Binding-site contacts:
Ligand atom O2 contacts residue ASP91 of chain 53.C at 2.5 Å (salt-bridge).
Ligand atom C1 contacts residue ASN283 of chain 53.A at 3.4 Å.
Ligand atom C1 contacts residue ARG104 of chain 53.C at 3.8 Å.
Ligand atom C5 contacts residue ASN275 of chain 53.A at 3.5 Å.
Ligand atom C6 contacts residue ALA273 of chain 53.A at 3.8 Å (hydrophobic).
Ligand atom C11 contacts residue GLY234 of chain 53.C at 3.8 Å.
Ligand atom C5 contacts residue ASN283 of chain 53.A at 3.8 Å.
Ligand atom C11 contacts residue ILE233 of chain 53.C at 3.6 Å (hydrophobic).
Ligand atom O2 contacts residue PRO274 of chain 53.A at 3.4 Å.
Ligand atom C4 contacts residue PRO231 of chain 53.C at 3.6 Å (hydrophobic).
Ligand atom O7 contacts residue PRO274 of chain 53.A at 3.6 Å.
Ligand atom C4 contacts residue ASN275 of chain 53.A at 3.7 Å.
Ligand atom O2 contacts residue GLY282 of chain 53.A at 3.8 Å.
Ligand atom O4 contacts residue ASP232 of chain 53.C at 2.8 Å (salt-bridge).
Ligand atom C5 contacts residue PRO274 of chain 53.A at 3.9 Å (hydrophobic).
Ligand atom C6 contacts residue ASN283 of chain 53.A at 3.8 Å.
Ligand atom C2 contacts residue ASP91 of chain 53.C at 3.2 Å.
Ligand atom N5 contacts residue ASN275 of chain 53.A at 3.4 Å (h-bond).
Ligand atom O6 contacts residue ALA273 of chain 53.A at 3.7 Å.
Ligand atom C5 contacts residue PRO231 of chain 53.C at 3.7 Å (hydrophobic).
Ligand atom O6 contacts residue GLY282 of chain 53.A at 3.5 Å.
Ligand atom C11 contacts residue PRO231 of chain 53.C at 3.5 Å (hydrophobic).
Ligand atom O6 contacts residue ASN283 of chain 53.A at 3.0 Å (h-bond).
Ligand atom O10 contacts residue ASN275 of chain 53.A at 3.0 Å (h-bond).
Ligand atom C4 contacts residue ASP232 of chain 53.C at 3.4 Å.
Ligand atom O4 contacts residue ASN275 of chain 53.A at 3.0 Å (h-bond).
Ligand atom O4 contacts residue ARG95 of chain 53.C at 3.5 Å.
Ligand atom O4 contacts residue PRO231 of chain 53.C at 3.9 Å.
Ligand atom O10 contacts residue ARG270 of chain 53.A at 3.6 Å.
Ligand atom C3 contacts residue ARG104 of chain 53.C at 3.8 Å.
Ligand atom O1B contacts residue ARG104 of chain 53.C at 3.0 Å (salt-bridge).
Ligand atom C6 contacts residue GLY282 of chain 53.A at 3.6 Å.
Ligand atom O5 contacts residue ASN283 of chain 53.A at 3.7 Å.
Ligand atom N5 contacts residue PRO231 of chain 53.C at 3.0 Å (h-bond).
Ligand atom C11 contacts residue ASP232 of chain 53.C at 3.6 Å.
Ligand atom C5 contacts residue GLY282 of chain 53.A at 3.8 Å.
Ligand atom C10 contacts residue ASN275 of chain 53.A at 3.3 Å.
Ligand atom C10 contacts residue PRO231 of chain 53.C at 3.8 Å (hydrophobic).
Ligand atom O6 contacts residue PRO274 of chain 53.A at 3.6 Å.
Ligand atom O3 contacts residue ASP91 of chain 53.C at 3.5 Å.

Sequence of chain 53.A:
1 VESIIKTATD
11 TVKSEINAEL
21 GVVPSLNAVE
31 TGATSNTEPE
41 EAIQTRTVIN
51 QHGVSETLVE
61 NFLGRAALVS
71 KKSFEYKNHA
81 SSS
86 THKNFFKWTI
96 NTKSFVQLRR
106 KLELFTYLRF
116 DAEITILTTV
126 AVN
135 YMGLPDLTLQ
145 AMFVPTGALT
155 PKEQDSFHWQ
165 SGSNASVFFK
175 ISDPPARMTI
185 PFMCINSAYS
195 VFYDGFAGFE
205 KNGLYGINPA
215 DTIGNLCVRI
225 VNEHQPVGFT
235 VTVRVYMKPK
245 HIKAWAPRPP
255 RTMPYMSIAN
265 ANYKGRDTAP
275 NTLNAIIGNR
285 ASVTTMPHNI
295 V

Sequence of chain 53.C:
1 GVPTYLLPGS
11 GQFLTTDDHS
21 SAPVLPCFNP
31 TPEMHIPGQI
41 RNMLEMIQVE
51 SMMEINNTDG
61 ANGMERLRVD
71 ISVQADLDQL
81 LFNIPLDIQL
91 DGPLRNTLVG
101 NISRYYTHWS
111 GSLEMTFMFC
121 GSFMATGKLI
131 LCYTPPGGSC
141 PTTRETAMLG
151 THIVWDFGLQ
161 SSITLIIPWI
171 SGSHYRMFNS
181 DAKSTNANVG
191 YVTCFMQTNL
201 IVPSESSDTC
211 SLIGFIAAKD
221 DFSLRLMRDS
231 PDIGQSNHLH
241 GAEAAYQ

The protein below binds the small molecule below.
Small molecule (SMILES): CC(=O)N[C@@H]1[C@@H](O)[C@H](O[C@@H]2O[C@H](CO)[C@H](O)[C@H](O[C@]3(C(=O)O)C[C@H](O)[C@@H](NC(C)=O)[C@H]([C@H](O)[C@H](O)CO)O3)[C@H]2O)[C@@H](CO)O[C@H]1O